Binding-site contacts:
Ligand atom C22 contacts residue ASP181 of chain 1.B at 3.2 Å.
Ligand atom N2 contacts residue GLU83 of chain 1.B at 3.0 Å (salt-bridge).
Ligand atom C8 contacts residue GLU83 of chain 1.B at 3.3 Å.
Ligand atom C14 contacts residue GLU83 of chain 1.B at 3.7 Å.
Ligand atom C4 contacts residue THR112 of chain 1.B at 3.8 Å.
Ligand atom N2 contacts residue ASP181 of chain 1.B at 3.5 Å (salt-bridge).
Ligand atom O1 contacts residue ASP181 of chain 1.B at 2.7 Å (salt-bridge).
Ligand atom C25 contacts residue HIS161 of chain 1.B at 3.2 Å.
Ligand atom F3 contacts residue ALA180 of chain 1.B at 3.7 Å.
Ligand atom C1 contacts residue GLU113 of chain 1.B at 3.5 Å.
Ligand atom F3 contacts residue HIS161 of chain 1.B at 3.2 Å.
Ligand atom C23 contacts residue LEU160 of chain 1.B at 2.7 Å (hydrophobic).
Ligand atom C3 contacts residue LEU96 of chain 1.B at 3.8 Å (hydrophobic).
Ligand atom F2 contacts residue ILE179 of chain 1.B at 3.0 Å.
Ligand atom C2 contacts residue ALA62 of chain 1.B at 3.7 Å (hydrophobic).
Ligand atom C7 contacts residue THR112 of chain 1.B at 3.8 Å.
Ligand atom C11 contacts residue LYS64 of chain 1.B at 3.5 Å.
Ligand atom C21 contacts residue HIS161 of chain 1.B at 3.7 Å.
Ligand atom O1 contacts residue ALA180 of chain 1.B at 3.2 Å.
Ligand atom N4 contacts residue HIS161 of chain 1.B at 3.3 Å (h-bond).
Ligand atom C4 contacts residue LEU96 of chain 1.B at 3.4 Å (hydrophobic).
Ligand atom C22 contacts residue HIS161 of chain 1.B at 3.2 Å.
Ligand atom C7 contacts residue LYS64 of chain 1.B at 3.6 Å.
Ligand atom N1 contacts residue MET115 of chain 1.B at 2.9 Å (h-bond).
Ligand atom C1 contacts residue MET115 of chain 1.B at 3.6 Å (hydrophobic).
Ligand atom C1 contacts residue ALA62 of chain 1.B at 3.4 Å (hydrophobic).
Ligand atom C81 contacts residue MET115 of chain 1.B at 3.5 Å (hydrophobic).
Ligand atom C18 contacts residue ASP181 of chain 1.B at 3.7 Å.
Ligand atom C21 contacts residue ASP181 of chain 1.B at 3.2 Å.
Ligand atom C25 contacts residue LEU160 of chain 1.B at 3.2 Å (hydrophobic).
Ligand atom C11 contacts residue THR112 of chain 1.B at 3.6 Å.
Ligand atom C6 contacts residue THR112 of chain 1.B at 3.6 Å.
Ligand atom C5 contacts residue LEU96 of chain 1.B at 3.5 Å (hydrophobic).
Ligand atom N1 contacts residue TYR114 of chain 1.B at 3.6 Å.
Ligand atom C10 contacts residue LEU96 of chain 1.B at 3.2 Å (hydrophobic).
Ligand atom F2 contacts residue ALA180 of chain 1.B at 3.4 Å.
Ligand atom N4 contacts residue LEU160 of chain 1.B at 3.2 Å (h-bond).
Ligand atom C12 contacts residue ASP181 of chain 1.B at 3.1 Å.
Ligand atom C13 contacts residue GLU83 of chain 1.B at 3.7 Å.
Ligand atom N81 contacts residue PHE182 of chain 1.B at 3.5 Å.

Sequence of chain 1.B:
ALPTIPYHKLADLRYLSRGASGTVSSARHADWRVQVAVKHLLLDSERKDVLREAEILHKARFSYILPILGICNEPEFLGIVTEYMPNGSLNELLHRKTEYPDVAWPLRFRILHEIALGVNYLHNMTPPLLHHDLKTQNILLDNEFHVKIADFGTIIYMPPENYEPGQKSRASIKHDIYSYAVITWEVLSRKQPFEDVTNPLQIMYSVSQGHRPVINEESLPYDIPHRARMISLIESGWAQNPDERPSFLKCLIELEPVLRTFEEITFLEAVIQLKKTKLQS

The protein below binds the small molecule below.
Small molecule (SMILES): Cc1ccc(C(=O)Nc2ccc(CN3CCN(C)CC3)c(C(F)(F)F)c2)cc1C#Cc1cnc2cccnn12